Binding-site contacts:
Ligand atom O2 contacts residue ASP176 of chain 1.A at 3.1 Å (salt-bridge).
Ligand atom O3 contacts residue HIS34 of chain 1.A at 3.5 Å.
Ligand atom O1 contacts residue PRO142 of chain 1.A at 3.4 Å.
Ligand atom O3 contacts residue ASP176 of chain 1.A at 2.8 Å (salt-bridge).
Ligand atom O4 contacts residue LEU11 of chain 1.A at 3.5 Å.
Ligand atom O1P contacts residue GLY198 of chain 1.A at 2.6 Å (h-bond).
Ligand atom O4 contacts residue SER9 of chain 1.A at 2.8 Å (h-bond).
Ligand atom C4 contacts residue ASP36 of chain 1.A at 3.9 Å.
Ligand atom O2P contacts residue GLY178 of chain 1.A at 2.8 Å (h-bond).
Ligand atom O1 contacts residue GLY143 of chain 1.A at 2.7 Å (h-bond).
Ligand atom C3 contacts residue ZN1 of chain 1.M at 3.8 Å.
Ligand atom O1 contacts residue PHE144 of chain 1.A at 3.5 Å (h-bond).
Ligand atom O3 contacts residue VAL196 of chain 1.A at 3.9 Å.
Ligand atom O1P contacts residue ALA197 of chain 1.A at 3.6 Å.
Ligand atom O2 contacts residue HIS67 of chain 1.A at 3.7 Å.
Ligand atom O1 contacts residue MET69 of chain 1.A at 3.5 Å (h-bond).
Ligand atom O3P contacts residue SER199 of chain 1.A at 2.5 Å (h-bond).
Ligand atom O2 contacts residue MET69 of chain 1.A at 3.3 Å.
Ligand atom O4 contacts residue ASP36 of chain 1.A at 3.2 Å (salt-bridge).
Ligand atom C5 contacts residue ASP176 of chain 1.A at 3.7 Å.
Ligand atom C2 contacts residue ZN1 of chain 1.M at 3.7 Å.
Ligand atom C2 contacts residue ASP36 of chain 1.A at 3.4 Å.
Ligand atom C3 contacts residue ASP176 of chain 1.A at 3.2 Å.
Ligand atom O3 contacts residue ZN1 of chain 1.M at 3.0 Å.
Ligand atom O2 contacts residue ZN1 of chain 1.M at 2.6 Å.
Ligand atom O5 contacts residue GLY145 of chain 1.A at 3.5 Å.
Ligand atom O3 contacts residue SER9 of chain 1.A at 3.4 Å (h-bond).
Ligand atom C1 contacts residue GLY143 of chain 1.A at 3.9 Å.
Ligand atom O2P contacts residue GLY177 of chain 1.A at 3.6 Å.
Ligand atom O3P contacts residue GLY145 of chain 1.A at 3.6 Å.
Ligand atom O3 contacts residue ASP36 of chain 1.A at 2.8 Å (salt-bridge).
Ligand atom O3P contacts residue GLY146 of chain 1.A at 2.9 Å (h-bond).
Ligand atom O2 contacts residue ASP36 of chain 1.A at 2.8 Å (salt-bridge).
Ligand atom O2P contacts residue GLY146 of chain 1.A at 3.8 Å.
Ligand atom P contacts residue GLY198 of chain 1.A at 3.8 Å.
Ligand atom C3 contacts residue ASP36 of chain 1.A at 3.5 Å.
Ligand atom C2 contacts residue ASP176 of chain 1.A at 3.8 Å.
Ligand atom O1P contacts residue SER199 of chain 1.A at 3.9 Å.
Ligand atom P contacts residue GLY146 of chain 1.A at 3.9 Å.
Ligand atom C4 contacts residue SER9 of chain 1.A at 3.9 Å.

A protein and the small-molecule ligand that binds it are described below.
Small molecule (SMILES): O=P(O)(O)OC[C@@H](O)[C@H](O)[C@@H](O)CO

Sequence of chain 1.A:
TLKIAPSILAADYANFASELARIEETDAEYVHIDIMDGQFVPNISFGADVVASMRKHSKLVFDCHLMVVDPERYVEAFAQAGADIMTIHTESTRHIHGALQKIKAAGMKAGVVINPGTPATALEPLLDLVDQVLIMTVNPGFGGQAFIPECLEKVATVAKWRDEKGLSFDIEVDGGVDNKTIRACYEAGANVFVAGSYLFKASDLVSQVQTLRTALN